Sequence of chain 1.B:
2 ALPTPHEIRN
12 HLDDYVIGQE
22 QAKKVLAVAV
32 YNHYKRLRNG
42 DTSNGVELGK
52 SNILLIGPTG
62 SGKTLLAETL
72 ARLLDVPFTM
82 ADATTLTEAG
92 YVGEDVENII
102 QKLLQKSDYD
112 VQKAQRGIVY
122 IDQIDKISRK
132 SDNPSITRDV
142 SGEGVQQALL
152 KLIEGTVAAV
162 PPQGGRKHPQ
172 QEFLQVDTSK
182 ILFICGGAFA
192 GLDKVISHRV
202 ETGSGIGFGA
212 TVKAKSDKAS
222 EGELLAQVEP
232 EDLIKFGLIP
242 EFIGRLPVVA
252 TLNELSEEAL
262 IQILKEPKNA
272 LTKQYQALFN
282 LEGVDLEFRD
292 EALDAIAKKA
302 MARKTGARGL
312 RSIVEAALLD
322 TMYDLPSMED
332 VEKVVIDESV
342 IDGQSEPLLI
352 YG

Sequence of chain 1.C:
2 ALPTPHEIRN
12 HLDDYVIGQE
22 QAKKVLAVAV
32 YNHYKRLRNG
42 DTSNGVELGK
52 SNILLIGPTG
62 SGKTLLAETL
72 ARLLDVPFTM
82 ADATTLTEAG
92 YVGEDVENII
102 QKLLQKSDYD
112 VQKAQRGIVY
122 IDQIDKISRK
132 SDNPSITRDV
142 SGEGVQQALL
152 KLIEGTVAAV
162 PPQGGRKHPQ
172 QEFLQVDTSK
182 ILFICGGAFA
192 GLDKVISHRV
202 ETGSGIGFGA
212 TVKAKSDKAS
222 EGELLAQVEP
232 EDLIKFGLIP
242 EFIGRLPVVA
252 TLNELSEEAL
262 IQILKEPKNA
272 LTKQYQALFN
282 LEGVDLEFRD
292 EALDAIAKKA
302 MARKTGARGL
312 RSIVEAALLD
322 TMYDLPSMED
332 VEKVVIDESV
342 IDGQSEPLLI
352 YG

This small molecule binds to this protein.
Small molecule (SMILES): Nc1ncnc2c1ncn2[C@@H]1O[C@H](COP(=O)(O)OP(=O)(O)OP(O)(O)=S)[C@@H](O)[C@H]1O

Binding-site contacts:
Ligand atom O3B contacts residue GLY61 of chain 1.B at 3.0 Å (h-bond).
Ligand atom O2A contacts residue LYS64 of chain 1.B at 3.0 Å (salt-bridge).
Ligand atom O3G contacts residue ARG246 of chain 1.C at 2.8 Å (salt-bridge).
Ligand atom O3G contacts residue ARG309 of chain 1.B at 3.3 Å (salt-bridge).
Ligand atom O2G contacts residue LYS64 of chain 1.B at 3.3 Å.
Ligand atom N7 contacts residue SER62 of chain 1.B at 2.9 Å (h-bond).
Ligand atom O1B contacts residue SER62 of chain 1.B at 3.3 Å (h-bond).
Ligand atom N6 contacts residue ILE18 of chain 1.B at 3.2 Å (h-bond).
Ligand atom O1B contacts residue LYS64 of chain 1.B at 3.0 Å (salt-bridge).
Ligand atom O2B contacts residue THR65 of chain 1.B at 2.7 Å (h-bond).
Ligand atom O2A contacts residue GLY63 of chain 1.B at 3.1 Å.
Ligand atom O3A contacts residue ARG309 of chain 1.B at 3.3 Å (salt-bridge).
Ligand atom O3A contacts residue GLY63 of chain 1.B at 3.0 Å (h-bond).
Ligand atom PG contacts residue ARG309 of chain 1.B at 3.4 Å.
Ligand atom C5' contacts residue ARG309 of chain 1.B at 3.5 Å.
Ligand atom O2A contacts residue LEU66 of chain 1.B at 2.6 Å (h-bond).
Ligand atom O2A contacts residue THR65 of chain 1.B at 2.5 Å (h-bond).
Ligand atom C6 contacts residue ILE264 of chain 1.B at 3.7 Å (hydrophobic).
Ligand atom O5' contacts residue ARG309 of chain 1.B at 3.6 Å (salt-bridge).
Ligand atom PB contacts residue ARG309 of chain 1.B at 3.5 Å.
Ligand atom S1G contacts residue ARG246 of chain 1.C at 2.7 Å (salt-bridge).
Ligand atom N7 contacts residue GLY63 of chain 1.B at 3.1 Å.
Ligand atom O1A contacts residue THR65 of chain 1.B at 3.3 Å.
Ligand atom O3G contacts residue THR65 of chain 1.B at 3.2 Å (h-bond).
Ligand atom C8 contacts residue GLY63 of chain 1.B at 3.5 Å.
Ligand atom N6 contacts residue VAL17 of chain 1.B at 3.5 Å.
Ligand atom O2B contacts residue LYS64 of chain 1.B at 3.4 Å.
Ligand atom O1A contacts residue ARG309 of chain 1.B at 2.3 Å (salt-bridge).
Ligand atom O3A contacts residue LYS64 of chain 1.B at 3.5 Å (salt-bridge).
Ligand atom PB contacts residue LYS64 of chain 1.B at 3.5 Å.
Ligand atom O3A contacts residue SER62 of chain 1.B at 3.5 Å (h-bond).
Ligand atom PG contacts residue ARG246 of chain 1.C at 3.3 Å.
Ligand atom N3 contacts residue ILE264 of chain 1.B at 3.6 Å.
Ligand atom PA contacts residue ARG309 of chain 1.B at 3.2 Å.
Ligand atom O3B contacts residue ARG309 of chain 1.B at 2.7 Å (salt-bridge).
Ligand atom C2 contacts residue ILE264 of chain 1.B at 3.3 Å (hydrophobic).
Ligand atom N1 contacts residue ILE264 of chain 1.B at 3.4 Å.
Ligand atom O3A contacts residue GLY61 of chain 1.B at 3.3 Å.
Ligand atom C8 contacts residue GLY61 of chain 1.B at 3.3 Å.
Ligand atom O1B contacts residue GLY63 of chain 1.B at 3.4 Å (h-bond).